Binding-site contacts:
Ligand atom C8 contacts residue ASN151 of chain 1.C at 4.1 Å.
Ligand atom C4 contacts residue ASN151 of chain 1.C at 4.2 Å.
Ligand atom O5 contacts residue ASN151 of chain 1.C at 2.3 Å (h-bond).
Ligand atom O7 contacts residue ASN150 of chain 1.C at 3.5 Å.
Ligand atom C7 contacts residue ASN151 of chain 1.C at 3.9 Å.
Ligand atom C3 contacts residue ASN151 of chain 1.C at 3.9 Å.
Ligand atom O5 contacts residue ASN150 of chain 1.C at 4.3 Å.
Ligand atom C1 contacts residue ASN150 of chain 1.C at 3.6 Å.
Ligand atom C5 contacts residue ASN151 of chain 1.C at 3.6 Å.
Ligand atom C1 contacts residue ASN151 of chain 1.C at 1.4 Å.
Ligand atom C8 contacts residue ASN150 of chain 1.C at 3.5 Å.
Ligand atom N2 contacts residue ASN150 of chain 1.C at 3.2 Å (h-bond).
Ligand atom N2 contacts residue ASN151 of chain 1.C at 2.9 Å (h-bond).
Ligand atom C7 contacts residue ASN150 of chain 1.C at 3.4 Å.
Ligand atom C2 contacts residue ASN150 of chain 1.C at 3.2 Å.
Ligand atom C2 contacts residue ASN151 of chain 1.C at 2.6 Å.

Sequence of chain 1.C:
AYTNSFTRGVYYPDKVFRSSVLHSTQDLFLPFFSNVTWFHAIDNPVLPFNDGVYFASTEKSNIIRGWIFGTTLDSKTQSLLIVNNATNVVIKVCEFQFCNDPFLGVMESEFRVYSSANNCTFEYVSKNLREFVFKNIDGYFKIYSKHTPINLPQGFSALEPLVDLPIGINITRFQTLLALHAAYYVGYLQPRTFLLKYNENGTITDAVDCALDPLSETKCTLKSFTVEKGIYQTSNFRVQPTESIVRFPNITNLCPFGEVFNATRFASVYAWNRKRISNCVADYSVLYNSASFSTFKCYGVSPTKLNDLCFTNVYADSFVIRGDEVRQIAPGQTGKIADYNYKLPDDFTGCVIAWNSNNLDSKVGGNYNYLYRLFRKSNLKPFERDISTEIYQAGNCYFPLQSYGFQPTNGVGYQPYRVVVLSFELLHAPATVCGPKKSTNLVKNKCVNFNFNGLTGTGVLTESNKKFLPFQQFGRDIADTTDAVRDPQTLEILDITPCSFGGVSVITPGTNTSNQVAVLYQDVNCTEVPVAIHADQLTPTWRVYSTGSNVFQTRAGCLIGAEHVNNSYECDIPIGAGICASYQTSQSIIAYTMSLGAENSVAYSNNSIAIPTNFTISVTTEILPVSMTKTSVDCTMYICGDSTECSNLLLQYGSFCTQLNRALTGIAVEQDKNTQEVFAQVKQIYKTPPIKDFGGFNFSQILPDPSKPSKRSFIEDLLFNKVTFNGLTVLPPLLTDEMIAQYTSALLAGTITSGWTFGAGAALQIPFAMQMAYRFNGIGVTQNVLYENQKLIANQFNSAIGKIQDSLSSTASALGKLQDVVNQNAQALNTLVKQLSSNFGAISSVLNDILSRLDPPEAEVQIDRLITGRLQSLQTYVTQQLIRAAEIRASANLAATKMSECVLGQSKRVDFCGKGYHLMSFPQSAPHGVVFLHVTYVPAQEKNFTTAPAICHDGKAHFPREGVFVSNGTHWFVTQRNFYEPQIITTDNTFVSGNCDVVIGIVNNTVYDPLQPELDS

The protein below binds the small molecule below.
Small molecule (SMILES): CC(=O)N[C@@H]1[C@@H](O)[C@H](O)[C@@H](CO)O[C@H]1O